Binding-site contacts:
Ligand atom C26 contacts residue LEU55 of chain 1.F at 3.4 Å (hydrophobic).
Ligand atom C27 contacts residue ARG58 of chain 1.F at 3.1 Å.
Ligand atom N36 contacts residue MET6 of chain 1.F at 3.4 Å.
Ligand atom N35 contacts residue VAL32 of chain 1.F at 3.3 Å.
Ligand atom C27 contacts residue LEU55 of chain 1.F at 3.6 Å (hydrophobic).
Ligand atom N01 contacts residue MET6 of chain 1.F at 2.5 Å (h-bond).
Ligand atom C24 contacts residue LEU55 of chain 1.F at 3.7 Å (hydrophobic).
Ligand atom N35 contacts residue VAL7 of chain 1.F at 3.6 Å.
Ligand atom C34 contacts residue VAL32 of chain 1.F at 3.4 Å (hydrophobic).
Ligand atom N33 contacts residue GLU28 of chain 1.F at 3.0 Å (salt-bridge).
Ligand atom C28 contacts residue LYS33 of chain 1.F at 3.7 Å.
Ligand atom N01 contacts residue TYR102 of chain 1.F at 3.3 Å (h-bond).
Ligand atom C19 contacts residue LEU55 of chain 1.F at 3.1 Å (hydrophobic).
Ligand atom N01 contacts residue PHE96 of chain 1.F at 2.9 Å (h-bond).
Ligand atom C26 contacts residue ARG58 of chain 1.F at 3.7 Å.
Ligand atom C25 contacts residue LEU55 of chain 1.F at 3.4 Å (hydrophobic).
Ligand atom C29 contacts residue LYS33 of chain 1.F at 3.6 Å.
Ligand atom N36 contacts residue VAL7 of chain 1.F at 3.3 Å.
Ligand atom C27 contacts residue PRO56 of chain 1.F at 3.6 Å (hydrophobic).
Ligand atom N35 contacts residue MET6 of chain 1.F at 3.7 Å.
Ligand atom C14 contacts residue LEU29 of chain 1.F at 3.6 Å (hydrophobic).
Ligand atom C37 contacts residue LYS33 of chain 1.F at 3.6 Å.
Ligand atom C09 contacts residue LEU21 of chain 1.F at 3.4 Å (hydrophobic).
Ligand atom C15 contacts residue LEU29 of chain 1.F at 3.6 Å (hydrophobic).
Ligand atom C34 contacts residue ALA8 of chain 1.F at 3.5 Å (hydrophobic).
Ligand atom C34 contacts residue GLU28 of chain 1.F at 3.5 Å.
Ligand atom N36 contacts residue ALA8 of chain 1.F at 3.4 Å (h-bond).
Ligand atom C16 contacts residue ARG53 of chain 1.F at 3.6 Å.
Ligand atom N33 contacts residue ALA8 of chain 1.F at 3.6 Å.
Ligand atom N35 contacts residue THR115 of chain 1.F at 3.6 Å.
Ligand atom C28 contacts residue PRO56 of chain 1.F at 3.7 Å (hydrophobic).
Ligand atom N35 contacts residue ALA8 of chain 1.F at 3.5 Å.
Ligand atom N33 contacts residue VAL32 of chain 1.F at 3.4 Å.
Ligand atom O30 contacts residue ARG53 of chain 1.F at 2.8 Å (salt-bridge).
Ligand atom C02 contacts residue MET6 of chain 1.F at 3.5 Å (hydrophobic).
Ligand atom N35 contacts residue GLU28 of chain 1.F at 2.5 Å (salt-bridge).
Ligand atom O08 contacts residue LEU21 of chain 1.F at 3.6 Å.
Ligand atom C31 contacts residue PHE96 of chain 1.F at 3.3 Å (hydrophobic).
Ligand atom C07 contacts residue LEU21 of chain 1.F at 3.6 Å (hydrophobic).
Ligand atom C10 contacts residue ILE51 of chain 1.F at 3.6 Å (hydrophobic).

Sequence of chain 1.F:
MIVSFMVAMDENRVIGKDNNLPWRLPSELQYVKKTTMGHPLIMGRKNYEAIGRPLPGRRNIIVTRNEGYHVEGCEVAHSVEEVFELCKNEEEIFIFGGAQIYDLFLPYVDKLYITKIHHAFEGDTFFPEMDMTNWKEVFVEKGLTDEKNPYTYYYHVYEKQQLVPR

The small molecule below binds the protein below.
Small molecule (SMILES): COc1cc(Cc2cnc(N)nc2N)cc(/C=C/C(=O)N2N=Cc3ccccc3[C@@H]2CC(C)C)c1OC